Sequence of chain 44.A:
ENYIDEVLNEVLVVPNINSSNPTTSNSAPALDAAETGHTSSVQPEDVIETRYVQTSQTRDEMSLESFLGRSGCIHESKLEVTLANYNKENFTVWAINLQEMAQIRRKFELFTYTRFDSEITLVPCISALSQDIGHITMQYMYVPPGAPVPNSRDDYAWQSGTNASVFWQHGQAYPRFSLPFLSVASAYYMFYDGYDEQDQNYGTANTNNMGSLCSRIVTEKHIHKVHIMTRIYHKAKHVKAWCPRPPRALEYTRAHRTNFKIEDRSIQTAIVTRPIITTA

Binding-site contacts:
Ligand atom N24 contacts residue PHE180 of chain 44.A at 3.6 Å.
Ligand atom C19 contacts residue TYR145 of chain 44.A at 3.2 Å (hydrophobic).
Ligand atom O16 contacts residue ILE99 of chain 44.A at 3.6 Å.
Ligand atom C28 contacts residue TYR143 of chain 44.A at 3.4 Å (hydrophobic).
Ligand atom C09 contacts residue TYR191 of chain 44.A at 3.6 Å (hydrophobic).
Ligand atom O23 contacts residue LEU216 of chain 44.A at 3.7 Å.
Ligand atom C14 contacts residue HIS237 of chain 44.A at 3.5 Å.
Ligand atom C13 contacts residue MET213 of chain 44.A at 3.4 Å (hydrophobic).
Ligand atom C04 contacts residue MET213 of chain 44.A at 3.9 Å (hydrophobic).
Ligand atom O26 contacts residue PHE180 of chain 44.A at 3.7 Å.
Ligand atom C21 contacts residue ILE123 of chain 44.A at 3.8 Å (hydrophobic).
Ligand atom C28 contacts residue MET144 of chain 44.A at 3.8 Å (hydrophobic).
Ligand atom C03 contacts residue ASN211 of chain 44.A at 3.1 Å.
Ligand atom C05 contacts residue LEU101 of chain 44.A at 3.9 Å (hydrophobic).
Ligand atom O26 contacts residue TYR145 of chain 44.A at 3.2 Å.
Ligand atom C18 contacts residue ILE99 of chain 44.A at 3.8 Å (hydrophobic).
Ligand atom C01 contacts residue THR207 of chain 44.A at 2.9 Å.
Ligand atom C09 contacts residue LEU101 of chain 44.A at 3.8 Å (hydrophobic).
Ligand atom C12 contacts residue ILE99 of chain 44.A at 3.7 Å (hydrophobic).
Ligand atom C18 contacts residue TYR145 of chain 44.A at 3.8 Å (hydrophobic).
Ligand atom C28 contacts residue ALA167 of chain 44.A at 3.1 Å (hydrophobic).
Ligand atom C14 contacts residue SER121 of chain 44.A at 3.5 Å.
Ligand atom C17 contacts residue LEU182 of chain 44.A at 3.7 Å (hydrophobic).
Ligand atom C04 contacts residue ASN211 of chain 44.A at 3.4 Å.
Ligand atom C10 contacts residue TYR191 of chain 44.A at 3.7 Å (hydrophobic).
Ligand atom C17 contacts residue ILE99 of chain 44.A at 3.8 Å (hydrophobic).
Ligand atom C15 contacts residue ILE123 of chain 44.A at 3.6 Å (hydrophobic).
Ligand atom C01 contacts residue TYR192 of chain 44.A at 2.9 Å (hydrophobic).
Ligand atom N07 contacts residue LEU101 of chain 44.A at 3.7 Å.
Ligand atom C15 contacts residue LEU182 of chain 44.A at 3.7 Å (hydrophobic).
Ligand atom C19 contacts residue LEU182 of chain 44.A at 3.6 Å (hydrophobic).
Ligand atom C22 contacts residue ILE99 of chain 44.A at 3.9 Å (hydrophobic).
Ligand atom N08 contacts residue LEU101 of chain 44.A at 3.8 Å.
Ligand atom C27 contacts residue PHE180 of chain 44.A at 3.2 Å (hydrophobic).
Ligand atom C25 contacts residue PHE180 of chain 44.A at 3.5 Å (hydrophobic).
Ligand atom C22 contacts residue ILE123 of chain 44.A at 3.6 Å (hydrophobic).
Ligand atom N06 contacts residue LEU101 of chain 44.A at 3.2 Å.
Ligand atom C18 contacts residue LEU182 of chain 44.A at 3.2 Å (hydrophobic).
Ligand atom N24 contacts residue LEU216 of chain 44.A at 3.5 Å.
Ligand atom C28 contacts residue TYR145 of chain 44.A at 3.3 Å (hydrophobic).

This protein binds this small molecule.
Small molecule (SMILES): CCOc1noc2cc(OCCC3CCN(c4ccc(C)nn4)CC3)ccc12